This protein binds this small molecule.
Small molecule (SMILES): CC(=O)N[C@H]1[C@H](O[C@H]2[C@H](O)[C@@H](NC(C)=O)CO[C@@H]2CO[C@@H]2O[C@@H](C)[C@@H](O)[C@@H](O)[C@@H]2O)O[C@H](CO)[C@@H](O)[C@@H]1O

Sequence of chain 1.A:
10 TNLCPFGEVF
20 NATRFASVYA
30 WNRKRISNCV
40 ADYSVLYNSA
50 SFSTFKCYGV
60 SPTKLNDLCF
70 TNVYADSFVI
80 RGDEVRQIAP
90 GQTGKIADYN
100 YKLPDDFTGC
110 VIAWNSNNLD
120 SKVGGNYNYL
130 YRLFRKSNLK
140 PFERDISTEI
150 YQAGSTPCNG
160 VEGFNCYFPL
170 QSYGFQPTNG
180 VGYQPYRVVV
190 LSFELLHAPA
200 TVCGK

Binding-site contacts:
Ligand atom C8 contacts residue ARG186 of chain 1.A at 4.0 Å.
Ligand atom C3 contacts residue ASN20 of chain 1.A at 3.8 Å.
Ligand atom C7 contacts residue ASN20 of chain 1.A at 3.0 Å.
Ligand atom C5 contacts residue ASN20 of chain 1.A at 3.6 Å.
Ligand atom O7 contacts residue ASN20 of chain 1.A at 3.8 Å.
Ligand atom C8 contacts residue ALA21 of chain 1.A at 3.7 Å (hydrophobic).
Ligand atom C8 contacts residue ASN20 of chain 1.A at 3.4 Å.
Ligand atom N2 contacts residue ASN20 of chain 1.A at 2.5 Å (h-bond).
Ligand atom C4 contacts residue ASN20 of chain 1.A at 4.2 Å.
Ligand atom C1 contacts residue ASN20 of chain 1.A at 1.4 Å.
Ligand atom C2 contacts residue ASN20 of chain 1.A at 2.5 Å.
Ligand atom O5 contacts residue ASN20 of chain 1.A at 2.3 Å (h-bond).
Ligand atom C8 contacts residue LEU118 of chain 1.A at 3.9 Å (hydrophobic).